Sequence of chain 1.A:
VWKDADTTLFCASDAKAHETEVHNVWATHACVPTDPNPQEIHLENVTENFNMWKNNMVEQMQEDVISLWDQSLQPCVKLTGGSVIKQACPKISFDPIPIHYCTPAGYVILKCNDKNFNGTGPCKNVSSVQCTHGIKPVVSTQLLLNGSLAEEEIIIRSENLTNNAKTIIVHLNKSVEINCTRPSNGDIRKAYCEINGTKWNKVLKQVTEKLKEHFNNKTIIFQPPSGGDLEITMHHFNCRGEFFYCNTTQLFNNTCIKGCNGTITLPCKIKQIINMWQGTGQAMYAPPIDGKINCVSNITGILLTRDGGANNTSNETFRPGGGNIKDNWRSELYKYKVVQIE

Binding-site contacts:
Ligand atom O7 contacts residue ASN146 of chain 1.A at 3.7 Å.
Ligand atom C1 contacts residue ASN146 of chain 1.A at 1.4 Å.
Ligand atom O7 contacts residue VAL138 of chain 1.A at 4.2 Å.
Ligand atom C5 contacts residue VAL307 of chain 1.A at 3.6 Å (hydrophobic).
Ligand atom O5 contacts residue ASN146 of chain 1.A at 2.4 Å (h-bond).
Ligand atom C8 contacts residue LEU145 of chain 1.A at 3.8 Å (hydrophobic).
Ligand atom C8 contacts residue ASN244 of chain 1.A at 3.9 Å.
Ligand atom C4 contacts residue VAL307 of chain 1.A at 3.9 Å (hydrophobic).
Ligand atom C1 contacts residue SER308 of chain 1.A at 3.7 Å.
Ligand atom O7 contacts residue PRO96 of chain 1.A at 3.8 Å.
Ligand atom C3 contacts residue ASN146 of chain 1.A at 3.7 Å.
Ligand atom N2 contacts residue SER308 of chain 1.A at 2.8 Å (h-bond).
Ligand atom C5 contacts residue ASN146 of chain 1.A at 3.6 Å.
Ligand atom O6 contacts residue NAG1 of chain 1.K at 4.2 Å.
Ligand atom O5 contacts residue LYS136 of chain 1.A at 3.5 Å (salt-bridge).
Ligand atom C3 contacts residue SER308 of chain 1.A at 4.0 Å.
Ligand atom O3 contacts residue ARG246 of chain 1.A at 3.8 Å.
Ligand atom C8 contacts residue VAL138 of chain 1.A at 4.0 Å (hydrophobic).
Ligand atom O4 contacts residue VAL307 of chain 1.A at 4.0 Å.
Ligand atom C5 contacts residue NAG1 of chain 1.K at 4.0 Å.
Ligand atom C1 contacts residue VAL307 of chain 1.A at 3.8 Å (hydrophobic).
Ligand atom O3 contacts residue CYS306 of chain 1.A at 3.2 Å (h-bond).
Ligand atom C7 contacts residue SER308 of chain 1.A at 3.6 Å.
Ligand atom C4 contacts residue ASN146 of chain 1.A at 4.2 Å.
Ligand atom C2 contacts residue ASN146 of chain 1.A at 2.3 Å.
Ligand atom O6 contacts residue LYS136 of chain 1.A at 3.1 Å (salt-bridge).
Ligand atom C2 contacts residue VAL307 of chain 1.A at 4.2 Å (hydrophobic).
Ligand atom C4 contacts residue ASP95 of chain 1.A at 4.1 Å.
Ligand atom C6 contacts residue NAG1 of chain 1.K at 3.7 Å.
Ligand atom C8 contacts residue SER308 of chain 1.A at 3.5 Å.
Ligand atom C6 contacts residue LYS136 of chain 1.A at 4.0 Å.
Ligand atom C1 contacts residue NAG1 of chain 1.K at 4.2 Å.
Ligand atom C2 contacts residue SER308 of chain 1.A at 3.6 Å.
Ligand atom C7 contacts residue ASN146 of chain 1.A at 3.5 Å.
Ligand atom O5 contacts residue NAG1 of chain 1.K at 3.4 Å (h-bond).
Ligand atom C3 contacts residue VAL307 of chain 1.A at 3.5 Å (hydrophobic).
Ligand atom O5 contacts residue VAL307 of chain 1.A at 4.2 Å.
Ligand atom O4 contacts residue ARG246 of chain 1.A at 3.2 Å (salt-bridge).
Ligand atom N2 contacts residue ASN146 of chain 1.A at 2.8 Å (h-bond).
Ligand atom C3 contacts residue CYS306 of chain 1.A at 4.1 Å (hydrophobic).

A protein and the small-molecule ligand that binds it are described below.
Small molecule (SMILES): CC(=O)N[C@@H]1[C@@H](O)[C@H](O)[C@@H](CO)O[C@H]1O